This protein binds this small molecule.
Small molecule (SMILES): CC(=O)N[C@@H]1[C@@H](O)[C@H](O)[C@@H](CO)O[C@H]1O

Binding-site contacts:
Ligand atom N2 contacts residue ILE431 of chain 1.A at 4.0 Å.
Ligand atom C8 contacts residue ILE431 of chain 1.A at 4.0 Å (hydrophobic).
Ligand atom C5 contacts residue ASN432 of chain 1.A at 3.6 Å.
Ligand atom C6 contacts residue PHE306 of chain 1.A at 3.7 Å (hydrophobic).
Ligand atom C7 contacts residue ASN432 of chain 1.A at 3.2 Å.
Ligand atom C5 contacts residue PHE306 of chain 1.A at 4.1 Å (hydrophobic).
Ligand atom N2 contacts residue ASN432 of chain 1.A at 2.9 Å (h-bond).
Ligand atom O5 contacts residue ASN432 of chain 1.A at 2.4 Å (h-bond).
Ligand atom C3 contacts residue ASN432 of chain 1.A at 3.8 Å.
Ligand atom C1 contacts residue ILE431 of chain 1.A at 4.4 Å (hydrophobic).
Ligand atom C8 contacts residue ASN432 of chain 1.A at 4.4 Å.
Ligand atom C2 contacts residue ASN432 of chain 1.A at 2.5 Å.
Ligand atom O7 contacts residue ASN432 of chain 1.A at 3.1 Å (h-bond).
Ligand atom C7 contacts residue ILE431 of chain 1.A at 4.2 Å (hydrophobic).
Ligand atom C1 contacts residue ASN432 of chain 1.A at 1.4 Å.
Ligand atom C4 contacts residue ASN432 of chain 1.A at 4.2 Å.

Sequence of chain 1.A:
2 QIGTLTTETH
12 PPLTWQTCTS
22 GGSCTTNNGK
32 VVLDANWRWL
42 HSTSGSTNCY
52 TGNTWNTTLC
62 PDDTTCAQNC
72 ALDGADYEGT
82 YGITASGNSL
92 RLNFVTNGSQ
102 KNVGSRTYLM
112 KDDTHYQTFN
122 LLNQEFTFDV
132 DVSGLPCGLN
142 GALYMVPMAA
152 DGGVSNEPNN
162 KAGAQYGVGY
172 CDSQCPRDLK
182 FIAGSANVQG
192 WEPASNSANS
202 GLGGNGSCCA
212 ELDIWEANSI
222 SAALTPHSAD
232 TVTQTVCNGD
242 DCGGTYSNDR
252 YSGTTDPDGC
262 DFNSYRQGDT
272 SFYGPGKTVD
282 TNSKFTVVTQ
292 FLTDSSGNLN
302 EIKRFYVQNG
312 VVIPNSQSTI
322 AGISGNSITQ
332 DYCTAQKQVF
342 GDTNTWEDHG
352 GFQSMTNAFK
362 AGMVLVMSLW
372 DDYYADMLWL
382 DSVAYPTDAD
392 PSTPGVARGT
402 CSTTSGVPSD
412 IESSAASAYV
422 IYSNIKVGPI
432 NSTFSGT